Sequence of chain 4.A:
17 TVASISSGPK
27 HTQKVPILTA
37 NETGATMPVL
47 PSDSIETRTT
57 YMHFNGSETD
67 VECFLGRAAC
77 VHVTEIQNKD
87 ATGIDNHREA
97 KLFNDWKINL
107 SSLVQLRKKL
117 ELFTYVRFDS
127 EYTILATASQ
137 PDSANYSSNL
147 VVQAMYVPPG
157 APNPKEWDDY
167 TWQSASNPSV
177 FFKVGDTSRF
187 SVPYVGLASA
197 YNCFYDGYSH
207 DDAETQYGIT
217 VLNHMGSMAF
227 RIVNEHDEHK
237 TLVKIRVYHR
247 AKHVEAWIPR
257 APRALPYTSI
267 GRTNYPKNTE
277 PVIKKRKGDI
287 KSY

Sequence of chain 4.C:
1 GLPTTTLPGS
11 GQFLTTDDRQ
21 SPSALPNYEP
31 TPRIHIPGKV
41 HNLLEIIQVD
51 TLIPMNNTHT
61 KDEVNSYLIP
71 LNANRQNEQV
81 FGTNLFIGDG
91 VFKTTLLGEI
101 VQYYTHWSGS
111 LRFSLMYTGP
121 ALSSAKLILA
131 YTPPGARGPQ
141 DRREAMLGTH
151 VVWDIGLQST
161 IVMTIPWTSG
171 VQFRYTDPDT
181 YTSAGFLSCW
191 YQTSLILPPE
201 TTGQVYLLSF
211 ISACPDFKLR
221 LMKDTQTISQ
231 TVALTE

Binding-site contacts:
Ligand atom C3C contacts residue TYR128 of chain 4.A at 3.9 Å (hydrophobic).
Ligand atom C4 contacts residue TYR152 of chain 4.A at 3.9 Å (hydrophobic).
Ligand atom C3 contacts residue PRO174 of chain 4.A at 3.8 Å (hydrophobic).
Ligand atom C4 contacts residue MET224 of chain 4.A at 3.8 Å (hydrophobic).
Ligand atom C6B contacts residue TYR197 of chain 4.A at 3.6 Å (hydrophobic).
Ligand atom C4C contacts residue TYR152 of chain 4.A at 3.8 Å (hydrophobic).
Ligand atom C31 contacts residue ALA150 of chain 4.A at 3.5 Å (hydrophobic).
Ligand atom C6B contacts residue LEU106 of chain 4.A at 3.9 Å (hydrophobic).
Ligand atom C7C contacts residue TYR197 of chain 4.A at 3.8 Å (hydrophobic).
Ligand atom C1B contacts residue MET221 of chain 4.A at 3.8 Å (hydrophobic).
Ligand atom C4A contacts residue ASN219 of chain 4.A at 3.5 Å.
Ligand atom N3A contacts residue ASN219 of chain 4.A at 3.0 Å (h-bond).
Ligand atom C5 contacts residue PHE186 of chain 4.A at 3.5 Å (hydrophobic).
Ligand atom C2C contacts residue VAL188 of chain 4.A at 3.2 Å (hydrophobic).
Ligand atom O1 contacts residue ALA24 of chain 4.C at 3.6 Å.
Ligand atom C31 contacts residue VAL176 of chain 4.A at 3.3 Å (hydrophobic).
Ligand atom N2 contacts residue ALA24 of chain 4.C at 3.4 Å.
Ligand atom O1B contacts residue TYR128 of chain 4.A at 3.9 Å.
Ligand atom O1 contacts residue VAL188 of chain 4.A at 3.8 Å.
Ligand atom C5B contacts residue LEU106 of chain 4.A at 3.5 Å (hydrophobic).
Ligand atom C31 contacts residue PRO174 of chain 4.A at 3.4 Å (hydrophobic).
Ligand atom CM1 contacts residue SER107 of chain 4.A at 3.9 Å.
Ligand atom C3B contacts residue MET221 of chain 4.A at 3.8 Å (hydrophobic).
Ligand atom C4 contacts residue PHE186 of chain 4.A at 3.6 Å (hydrophobic).
Ligand atom O1B contacts residue MET221 of chain 4.A at 3.4 Å.
Ligand atom O1 contacts residue TYR152 of chain 4.A at 3.9 Å.
Ligand atom C5 contacts residue TYR152 of chain 4.A at 3.8 Å (hydrophobic).
Ligand atom C4B contacts residue LEU106 of chain 4.A at 3.7 Å (hydrophobic).
Ligand atom C7C contacts residue TYR128 of chain 4.A at 3.6 Å (hydrophobic).
Ligand atom C2B contacts residue MET221 of chain 4.A at 3.5 Å (hydrophobic).
Ligand atom C6C contacts residue MET221 of chain 4.A at 3.7 Å (hydrophobic).
Ligand atom C31 contacts residue SER175 of chain 4.A at 3.6 Å.
Ligand atom C3 contacts residue PHE186 of chain 4.A at 3.8 Å (hydrophobic).
Ligand atom C5C contacts residue ILE104 of chain 4.A at 3.8 Å (hydrophobic).
Ligand atom C5B contacts residue TYR197 of chain 4.A at 3.7 Å (hydrophobic).
Ligand atom C6C contacts residue VAL191 of chain 4.A at 3.2 Å (hydrophobic).
Ligand atom N2 contacts residue PHE186 of chain 4.A at 3.7 Å.
Ligand atom O1 contacts residue PHE186 of chain 4.A at 3.5 Å.
Ligand atom C5C contacts residue TYR128 of chain 4.A at 3.5 Å (hydrophobic).
Ligand atom C3C contacts residue VAL188 of chain 4.A at 3.3 Å (hydrophobic).

The small molecule below binds the protein below.
Small molecule (SMILES): Cc1cc(CCCCCCCOc2ccc(C3=N[C@@H](C)CO3)cc2)on1